The protein below binds the small molecule below.
Small molecule (SMILES): O=C(CO)CO

Sequence of chain 2.A:
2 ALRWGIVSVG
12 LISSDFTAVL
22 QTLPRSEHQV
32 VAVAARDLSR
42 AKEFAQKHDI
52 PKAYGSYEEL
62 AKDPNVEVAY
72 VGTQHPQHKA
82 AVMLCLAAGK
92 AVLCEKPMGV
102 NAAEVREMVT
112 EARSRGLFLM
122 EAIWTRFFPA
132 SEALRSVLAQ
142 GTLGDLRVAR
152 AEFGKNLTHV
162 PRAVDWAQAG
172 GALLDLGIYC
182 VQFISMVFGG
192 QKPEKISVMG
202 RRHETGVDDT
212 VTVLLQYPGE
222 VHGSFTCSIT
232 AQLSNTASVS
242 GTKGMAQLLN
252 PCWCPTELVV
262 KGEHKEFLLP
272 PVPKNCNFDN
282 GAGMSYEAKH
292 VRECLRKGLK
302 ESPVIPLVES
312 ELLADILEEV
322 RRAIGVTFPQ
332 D

Binding-site contacts:
Ligand atom C2 contacts residue SO41 of chain 2.I at 3.4 Å.
Ligand atom C3 contacts residue TRP254 of chain 2.A at 3.8 Å (hydrophobic).
Ligand atom O1 contacts residue LEU158 of chain 2.A at 4.2 Å.
Ligand atom O3 contacts residue PHE154 of chain 2.A at 4.0 Å.
Ligand atom C3 contacts residue PHE154 of chain 2.A at 3.7 Å (hydrophobic).
Ligand atom O1 contacts residue SO41 of chain 2.I at 3.6 Å (h-bond).
Ligand atom C2 contacts residue TYR180 of chain 2.A at 4.4 Å (hydrophobic).
Ligand atom O3 contacts residue LYS156 of chain 2.A at 3.9 Å.
Ligand atom C3 contacts residue SO41 of chain 2.I at 2.7 Å.
Ligand atom O2 contacts residue TYR180 of chain 2.A at 3.2 Å (h-bond).
Ligand atom C1 contacts residue PHE279 of chain 2.A at 4.3 Å (hydrophobic).
Ligand atom O1 contacts residue LEU177 of chain 2.A at 4.1 Å.
Ligand atom C1 contacts residue SO41 of chain 2.I at 3.7 Å.
Ligand atom O3 contacts residue SO41 of chain 2.I at 2.8 Å (h-bond).
Ligand atom O2 contacts residue SO41 of chain 2.I at 4.2 Å.